The small molecule below binds the protein below.
Small molecule (SMILES): CNC1=NC(=O)[C@H]([C@H](C)c2c[nH]c3ccccc23)O1

Sequence of chain 2.A:
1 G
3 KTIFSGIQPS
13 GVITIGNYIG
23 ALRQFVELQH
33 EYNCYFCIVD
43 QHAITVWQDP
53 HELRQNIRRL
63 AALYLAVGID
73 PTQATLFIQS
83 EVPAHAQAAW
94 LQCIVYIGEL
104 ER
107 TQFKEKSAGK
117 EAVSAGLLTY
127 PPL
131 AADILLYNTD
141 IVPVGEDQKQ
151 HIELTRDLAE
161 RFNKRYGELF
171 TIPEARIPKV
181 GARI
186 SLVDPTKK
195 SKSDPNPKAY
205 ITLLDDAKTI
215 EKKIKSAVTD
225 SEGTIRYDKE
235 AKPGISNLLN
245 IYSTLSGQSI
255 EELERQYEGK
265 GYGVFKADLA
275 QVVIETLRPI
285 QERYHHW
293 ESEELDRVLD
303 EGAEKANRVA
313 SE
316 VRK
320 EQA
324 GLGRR

Binding-site contacts:
Ligand atom C18 contacts residue VAL144 of chain 2.A at 3.9 Å (hydrophobic).
Ligand atom O06 contacts residue ATP1 of chain 2.B at 3.3 Å (h-bond).
Ligand atom C15 contacts residue ILE134 of chain 2.A at 3.8 Å (hydrophobic).
Ligand atom C01 contacts residue THR47 of chain 2.A at 3.9 Å.
Ligand atom N02 contacts residue GLN10 of chain 2.A at 3.9 Å.
Ligand atom N13 contacts residue HIS44 of chain 2.A at 3.6 Å (h-bond).
Ligand atom N02 contacts residue HIS44 of chain 2.A at 3.1 Å (h-bond).
Ligand atom C17 contacts residue GLY8 of chain 2.A at 3.4 Å.
Ligand atom N02 contacts residue TYR126 of chain 2.A at 3.4 Å.
Ligand atom C01 contacts residue GLN10 of chain 2.A at 3.5 Å.
Ligand atom C10 contacts residue GLY8 of chain 2.A at 3.4 Å.
Ligand atom C03 contacts residue TYR126 of chain 2.A at 3.7 Å (hydrophobic).
Ligand atom C15 contacts residue PHE6 of chain 2.A at 3.5 Å (hydrophobic).
Ligand atom C17 contacts residue SER7 of chain 2.A at 3.6 Å.
Ligand atom C07 contacts residue GLN148 of chain 2.A at 3.1 Å.
Ligand atom C05 contacts residue GLN148 of chain 2.A at 3.2 Å.
Ligand atom C03 contacts residue GLN10 of chain 2.A at 3.9 Å.
Ligand atom C07 contacts residue MSE130 of chain 2.A at 3.8 Å.
Ligand atom C17 contacts residue VAL142 of chain 2.A at 3.7 Å (hydrophobic).
Ligand atom N04 contacts residue GLN10 of chain 2.A at 3.5 Å (h-bond).
Ligand atom O08 contacts residue HIS44 of chain 2.A at 3.6 Å (h-bond).
Ligand atom O06 contacts residue GLN148 of chain 2.A at 2.9 Å.
Ligand atom N13 contacts residue ASP133 of chain 2.A at 2.9 Å (salt-bridge).
Ligand atom N13 contacts residue MSE130 of chain 2.A at 3.6 Å.
Ligand atom C16 contacts residue VAL142 of chain 2.A at 3.8 Å (hydrophobic).
Ligand atom C12 contacts residue ASP133 of chain 2.A at 3.7 Å.
Ligand atom C17 contacts residue VAL144 of chain 2.A at 3.6 Å (hydrophobic).
Ligand atom O06 contacts residue MG1 of chain 2.C at 3.7 Å.
Ligand atom C12 contacts residue HIS44 of chain 2.A at 3.4 Å.
Ligand atom C16 contacts residue SER7 of chain 2.A at 3.6 Å.
Ligand atom C16 contacts residue PHE6 of chain 2.A at 3.5 Å (hydrophobic).
Ligand atom C10 contacts residue ATP1 of chain 2.B at 3.8 Å.
Ligand atom C03 contacts residue HIS44 of chain 2.A at 3.8 Å.
Ligand atom C16 contacts residue GLY8 of chain 2.A at 3.6 Å.
Ligand atom C18 contacts residue MSE130 of chain 2.A at 3.8 Å.
Ligand atom C14 contacts residue MSE130 of chain 2.A at 3.7 Å.
Ligand atom C05 contacts residue ATP1 of chain 2.B at 3.7 Å.
Ligand atom N04 contacts residue ATP1 of chain 2.B at 3.7 Å.
Ligand atom C16 contacts residue ILE134 of chain 2.A at 3.8 Å (hydrophobic).
Ligand atom C18 contacts residue GLY8 of chain 2.A at 3.6 Å.